Sequence of chain 1.C:
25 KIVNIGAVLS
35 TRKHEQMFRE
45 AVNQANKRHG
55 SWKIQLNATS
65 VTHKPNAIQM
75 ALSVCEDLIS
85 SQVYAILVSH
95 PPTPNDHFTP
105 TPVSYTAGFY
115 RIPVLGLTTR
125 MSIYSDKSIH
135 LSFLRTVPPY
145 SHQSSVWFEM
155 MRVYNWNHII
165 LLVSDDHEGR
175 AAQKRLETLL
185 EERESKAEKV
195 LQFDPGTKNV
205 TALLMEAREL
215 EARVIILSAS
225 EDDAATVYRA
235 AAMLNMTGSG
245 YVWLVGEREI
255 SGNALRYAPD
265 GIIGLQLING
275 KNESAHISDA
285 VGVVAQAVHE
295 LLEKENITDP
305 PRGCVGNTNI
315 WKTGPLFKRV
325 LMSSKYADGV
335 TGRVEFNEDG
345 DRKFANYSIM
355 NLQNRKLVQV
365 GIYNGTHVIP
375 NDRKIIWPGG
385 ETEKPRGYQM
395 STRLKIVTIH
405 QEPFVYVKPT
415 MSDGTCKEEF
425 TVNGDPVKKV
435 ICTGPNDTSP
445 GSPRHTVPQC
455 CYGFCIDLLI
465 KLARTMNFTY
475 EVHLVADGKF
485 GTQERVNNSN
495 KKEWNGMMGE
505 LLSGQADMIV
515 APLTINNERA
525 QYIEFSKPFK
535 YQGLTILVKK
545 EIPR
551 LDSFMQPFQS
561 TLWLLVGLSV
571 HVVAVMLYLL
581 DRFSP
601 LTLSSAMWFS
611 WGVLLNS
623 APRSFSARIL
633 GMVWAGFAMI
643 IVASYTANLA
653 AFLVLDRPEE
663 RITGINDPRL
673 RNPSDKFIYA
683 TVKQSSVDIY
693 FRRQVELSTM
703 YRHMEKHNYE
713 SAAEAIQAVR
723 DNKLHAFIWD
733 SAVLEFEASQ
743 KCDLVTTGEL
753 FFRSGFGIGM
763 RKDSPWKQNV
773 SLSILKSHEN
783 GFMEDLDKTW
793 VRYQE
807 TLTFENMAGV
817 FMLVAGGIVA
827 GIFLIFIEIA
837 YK

Binding-site contacts:
Ligand atom O7 contacts residue THR205 of chain 1.C at 2.3 Å (h-bond).
Ligand atom C8 contacts residue ASN203 of chain 1.C at 3.5 Å.
Ligand atom C1 contacts residue ASN203 of chain 1.C at 1.4 Å.
Ligand atom C2 contacts residue ASN203 of chain 1.C at 2.5 Å.
Ligand atom C8 contacts residue THR205 of chain 1.C at 3.6 Å.
Ligand atom C3 contacts residue ASN203 of chain 1.C at 3.5 Å.
Ligand atom C5 contacts residue ASN203 of chain 1.C at 3.7 Å.
Ligand atom C7 contacts residue THR205 of chain 1.C at 3.2 Å.
Ligand atom C4 contacts residue ASN203 of chain 1.C at 4.2 Å.
Ligand atom N2 contacts residue THR205 of chain 1.C at 4.3 Å.
Ligand atom O7 contacts residue ASN203 of chain 1.C at 3.2 Å (h-bond).
Ligand atom O3 contacts residue ASN203 of chain 1.C at 3.5 Å (h-bond).
Ligand atom C7 contacts residue ASN203 of chain 1.C at 3.2 Å.
Ligand atom O5 contacts residue ASN203 of chain 1.C at 2.4 Å (h-bond).
Ligand atom N2 contacts residue ASN203 of chain 1.C at 3.5 Å (h-bond).

The protein below binds the small molecule below.
Small molecule (SMILES): CC(=O)N[C@@H]1[C@@H](O)[C@H](O)[C@@H](CO)O[C@H]1O